Binding-site contacts:
Ligand atom O24 contacts residue GLU70 of chain 1.B at 3.1 Å (salt-bridge).
Ligand atom C11 contacts residue THR105 of chain 1.B at 3.7 Å.
Ligand atom C28 contacts residue THR61 of chain 1.B at 3.9 Å.
Ligand atom C29 contacts residue GLN227 of chain 1.B at 4.1 Å.
Ligand atom C12 contacts residue PHE129 of chain 1.B at 3.9 Å (hydrophobic).
Ligand atom C15 contacts residue SER67 of chain 1.B at 3.5 Å.
Ligand atom C13 contacts residue PHE60 of chain 1.B at 3.4 Å (hydrophobic).
Ligand atom C22 contacts residue GLU70 of chain 1.B at 3.2 Å.
Ligand atom O27 contacts residue TRP246 of chain 1.B at 3.4 Å.
Ligand atom C9 contacts residue PHE118 of chain 1.B at 4.1 Å (hydrophobic).
Ligand atom C11 contacts residue MET101 of chain 1.B at 3.8 Å (hydrophobic).
Ligand atom C12 contacts residue THR105 of chain 1.B at 4.1 Å.
Ligand atom O24 contacts residue ASN28 of chain 1.B at 3.5 Å (h-bond).
Ligand atom C15 contacts residue GLU104 of chain 1.B at 3.7 Å.
Ligand atom C9 contacts residue SER67 of chain 1.B at 4.0 Å.
Ligand atom C8 contacts residue MET101 of chain 1.B at 3.8 Å (hydrophobic).
Ligand atom C18 contacts residue PHE32 of chain 1.B at 3.4 Å (hydrophobic).
Ligand atom C22 contacts residue PHE32 of chain 1.B at 4.0 Å (hydrophobic).
Ligand atom C3 contacts residue SER67 of chain 1.B at 4.2 Å.
Ligand atom C4 contacts residue PHE118 of chain 1.B at 4.0 Å (hydrophobic).
Ligand atom C4 contacts residue LEU63 of chain 1.B at 3.6 Å (hydrophobic).
Ligand atom C22 contacts residue ARG108 of chain 1.B at 4.0 Å.
Ligand atom C29 contacts residue LEU231 of chain 1.B at 3.2 Å (hydrophobic).
Ligand atom C14 contacts residue SER67 of chain 1.B at 4.0 Å.
Ligand atom C8 contacts residue THR105 of chain 1.B at 3.3 Å.
Ligand atom C1 contacts residue PHE118 of chain 1.B at 4.1 Å (hydrophobic).
Ligand atom C19 contacts residue GLU104 of chain 1.B at 3.4 Å.
Ligand atom C16 contacts residue PHE118 of chain 1.B at 3.5 Å (hydrophobic).
Ligand atom C9 contacts residue LEU63 of chain 1.B at 4.2 Å (hydrophobic).
Ligand atom C20 contacts residue PHE138 of chain 1.B at 3.9 Å (hydrophobic).
Ligand atom C6 contacts residue PHE118 of chain 1.B at 4.2 Å (hydrophobic).
Ligand atom O24 contacts residue ARG108 of chain 1.B at 3.4 Å (salt-bridge).
Ligand atom C19 contacts residue ARG108 of chain 1.B at 3.4 Å.
Ligand atom O24 contacts residue PHE32 of chain 1.B at 4.0 Å.
Ligand atom C25 contacts residue HIS224 of chain 1.B at 3.8 Å.
Ligand atom C4 contacts residue ALA64 of chain 1.B at 4.0 Å (hydrophobic).
Ligand atom C29 contacts residue LEU134 of chain 1.B at 4.1 Å (hydrophobic).
Ligand atom C12 contacts residue PHE118 of chain 1.B at 3.5 Å (hydrophobic).
Ligand atom C6 contacts residue PHE60 of chain 1.B at 3.6 Å (hydrophobic).
Ligand atom O27 contacts residue HIS224 of chain 1.B at 3.5 Å (h-bond).

Sequence of chain 1.B:
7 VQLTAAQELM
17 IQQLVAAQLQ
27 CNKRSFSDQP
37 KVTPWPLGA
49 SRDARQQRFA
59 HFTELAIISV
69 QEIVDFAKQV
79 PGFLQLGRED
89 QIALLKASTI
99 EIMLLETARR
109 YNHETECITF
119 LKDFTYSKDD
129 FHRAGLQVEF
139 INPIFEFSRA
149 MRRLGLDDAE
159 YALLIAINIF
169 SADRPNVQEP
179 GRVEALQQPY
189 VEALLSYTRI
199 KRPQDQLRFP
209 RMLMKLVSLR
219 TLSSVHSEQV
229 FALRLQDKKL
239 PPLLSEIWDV

A protein and the small-molecule ligand that binds it are described below.
Small molecule (SMILES): C[C@H](CC[C@@H]1OC1(C)C)[C@H]1CC[C@H]2[C@@H]3CC=C4C[C@@H](O)CC[C@]4(C)[C@H]3CC[C@]12C